Binding-site contacts:
Ligand atom C1 contacts residue ASN13 of chain 1.B at 1.4 Å.
Ligand atom C8 contacts residue HIS11 of chain 1.B at 3.5 Å.
Ligand atom O7 contacts residue HIS11 of chain 1.B at 4.0 Å.
Ligand atom N2 contacts residue GLU26 of chain 1.B at 4.2 Å.
Ligand atom C4 contacts residue ASN13 of chain 1.B at 4.2 Å.
Ligand atom O5 contacts residue ASN13 of chain 1.B at 2.3 Å (h-bond).
Ligand atom N2 contacts residue ASN13 of chain 1.B at 3.0 Å (h-bond).
Ligand atom C8 contacts residue LEU12 of chain 1.B at 4.0 Å (hydrophobic).
Ligand atom C3 contacts residue ASN13 of chain 1.B at 3.8 Å.
Ligand atom C8 contacts residue ASN13 of chain 1.B at 4.1 Å.
Ligand atom C7 contacts residue LEU12 of chain 1.B at 4.3 Å (hydrophobic).
Ligand atom C7 contacts residue ASP16 of chain 1.B at 4.5 Å.
Ligand atom C7 contacts residue HIS11 of chain 1.B at 4.2 Å.
Ligand atom C7 contacts residue ASN13 of chain 1.B at 3.5 Å.
Ligand atom C2 contacts residue ASN13 of chain 1.B at 2.5 Å.
Ligand atom C5 contacts residue ASN13 of chain 1.B at 3.5 Å.
Ligand atom O7 contacts residue ASN13 of chain 1.B at 3.4 Å (h-bond).
Ligand atom O7 contacts residue ASP16 of chain 1.B at 3.5 Å (salt-bridge).
Ligand atom O7 contacts residue LEU12 of chain 1.B at 4.0 Å.

This small molecule binds to this protein.
Small molecule (SMILES): CC(=O)N[C@H]1[C@H](O[C@H]2[C@H](O)[C@@H](NC(C)=O)CO[C@@H]2CO)O[C@H](CO)[C@@H](O)[C@@H]1O

Sequence of chain 1.B:
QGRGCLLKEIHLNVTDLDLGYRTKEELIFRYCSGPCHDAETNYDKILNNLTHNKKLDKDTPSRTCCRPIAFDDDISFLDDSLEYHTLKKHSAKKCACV